Binding-site contacts:
Ligand atom O5 contacts residue ASN177 of chain 1.B at 2.3 Å (h-bond).
Ligand atom C7 contacts residue SER175 of chain 1.B at 4.0 Å.
Ligand atom N2 contacts residue ASN177 of chain 1.B at 2.9 Å (h-bond).
Ligand atom C7 contacts residue ASN177 of chain 1.B at 3.5 Å.
Ligand atom O7 contacts residue ASN177 of chain 1.B at 3.6 Å (h-bond).
Ligand atom C4 contacts residue ASN177 of chain 1.B at 4.2 Å.
Ligand atom C3 contacts residue ASN177 of chain 1.B at 3.8 Å.
Ligand atom C8 contacts residue CYS176 of chain 1.B at 4.5 Å (hydrophobic).
Ligand atom C6 contacts residue GLN168 of chain 1.B at 3.6 Å.
Ligand atom C8 contacts residue SER175 of chain 1.B at 3.4 Å.
Ligand atom C1 contacts residue ASN177 of chain 1.B at 1.4 Å.
Ligand atom N2 contacts residue SER175 of chain 1.B at 3.1 Å (h-bond).
Ligand atom C1 contacts residue ARG27 of chain 1.B at 4.3 Å.
Ligand atom C5 contacts residue ARG27 of chain 1.B at 4.3 Å.
Ligand atom C1 contacts residue GLN168 of chain 1.B at 4.4 Å.
Ligand atom O6 contacts residue ARG27 of chain 1.B at 3.2 Å (salt-bridge).
Ligand atom C2 contacts residue ASN177 of chain 1.B at 2.4 Å.
Ligand atom O5 contacts residue ARG27 of chain 1.B at 3.4 Å (salt-bridge).
Ligand atom O5 contacts residue GLN168 of chain 1.B at 3.6 Å.
Ligand atom O6 contacts residue GLN168 of chain 1.B at 4.5 Å.
Ligand atom C5 contacts residue GLN168 of chain 1.B at 3.8 Å.
Ligand atom C1 contacts residue SER175 of chain 1.B at 3.7 Å.
Ligand atom C3 contacts residue SER175 of chain 1.B at 3.9 Å.
Ligand atom C2 contacts residue SER175 of chain 1.B at 3.7 Å.
Ligand atom C5 contacts residue ASN177 of chain 1.B at 3.6 Å.
Ligand atom C6 contacts residue ARG27 of chain 1.B at 3.9 Å.

A protein and the small-molecule ligand that binds it are described below.
Small molecule (SMILES): CC(=O)N[C@@H]1[C@@H](O)[C@H](O)[C@@H](CO)O[C@H]1O

Sequence of chain 1.B:
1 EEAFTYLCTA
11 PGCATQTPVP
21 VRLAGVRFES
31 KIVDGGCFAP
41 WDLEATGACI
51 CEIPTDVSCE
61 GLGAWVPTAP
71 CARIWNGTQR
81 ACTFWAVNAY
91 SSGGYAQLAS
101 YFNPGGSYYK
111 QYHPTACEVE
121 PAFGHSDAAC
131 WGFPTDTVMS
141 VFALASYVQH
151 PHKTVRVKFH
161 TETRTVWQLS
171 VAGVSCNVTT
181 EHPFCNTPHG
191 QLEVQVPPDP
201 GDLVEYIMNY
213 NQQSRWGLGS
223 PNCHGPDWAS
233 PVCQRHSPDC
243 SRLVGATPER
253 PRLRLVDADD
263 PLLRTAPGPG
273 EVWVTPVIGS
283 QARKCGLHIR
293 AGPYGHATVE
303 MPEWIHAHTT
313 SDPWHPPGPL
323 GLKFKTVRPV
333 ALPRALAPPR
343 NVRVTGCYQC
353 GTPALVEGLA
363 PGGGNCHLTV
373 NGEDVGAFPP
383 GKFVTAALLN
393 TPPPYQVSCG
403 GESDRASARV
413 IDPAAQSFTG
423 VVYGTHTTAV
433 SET